Sequence of chain 1.B:
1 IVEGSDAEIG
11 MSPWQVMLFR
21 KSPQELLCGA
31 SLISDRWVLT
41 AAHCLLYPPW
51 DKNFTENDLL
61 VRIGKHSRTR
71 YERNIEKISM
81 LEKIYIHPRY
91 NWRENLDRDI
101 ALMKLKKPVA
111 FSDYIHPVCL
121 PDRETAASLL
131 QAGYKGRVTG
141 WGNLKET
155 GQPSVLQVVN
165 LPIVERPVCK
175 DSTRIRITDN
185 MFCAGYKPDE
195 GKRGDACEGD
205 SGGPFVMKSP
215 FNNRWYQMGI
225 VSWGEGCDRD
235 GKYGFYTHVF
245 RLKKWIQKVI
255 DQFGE

Binding-site contacts:
Ligand atom N2 contacts residue ALA200 of chain 1.B at 3.7 Å.
Ligand atom C10 contacts residue LEU96 of chain 1.B at 3.8 Å (hydrophobic).
Ligand atom C14 contacts residue HIS43 of chain 1.B at 3.1 Å.
Ligand atom C8 contacts residue TRP50 of chain 1.B at 3.6 Å (hydrophobic).
Ligand atom C20 contacts residue ASN95 of chain 1.B at 3.7 Å.
Ligand atom N5 contacts residue ILE179 of chain 1.B at 3.7 Å.
Ligand atom N2 contacts residue TRP227 of chain 1.B at 3.8 Å.
Ligand atom C7 contacts residue VAL225 of chain 1.B at 3.7 Å (hydrophobic).
Ligand atom C contacts residue SER226 of chain 1.B at 3.5 Å.
Ligand atom C15 contacts residue GLU229 of chain 1.B at 3.6 Å.
Ligand atom C13 contacts residue GLY228 of chain 1.B at 3.3 Å.
Ligand atom C1 contacts residue ASP199 of chain 1.B at 3.7 Å.
Ligand atom C15 contacts residue GLY228 of chain 1.B at 3.4 Å.
Ligand atom C22 contacts residue ASN95 of chain 1.B at 3.4 Å.
Ligand atom C11 contacts residue TYR47 of chain 1.B at 3.5 Å (hydrophobic).
Ligand atom C7 contacts residue TRP227 of chain 1.B at 3.3 Å (hydrophobic).
Ligand atom C22 contacts residue GLU94 of chain 1.B at 3.3 Å.
Ligand atom C19 contacts residue TRP227 of chain 1.B at 3.6 Å (hydrophobic).
Ligand atom N1 contacts residue ASP199 of chain 1.B at 2.8 Å (salt-bridge).
Ligand atom N1 contacts residue ALA200 of chain 1.B at 3.0 Å (h-bond).
Ligand atom C21 contacts residue ILE179 of chain 1.B at 3.4 Å (hydrophobic).
Ligand atom N2 contacts residue GLY238 of chain 1.B at 3.4 Å.
Ligand atom C1 contacts residue ALA200 of chain 1.B at 3.4 Å (hydrophobic).
Ligand atom C contacts residue SER205 of chain 1.B at 3.6 Å.
Ligand atom N contacts residue SER205 of chain 1.B at 3.5 Å (h-bond).
Ligand atom C7A contacts residue TRP227 of chain 1.B at 3.7 Å (hydrophobic).
Ligand atom C20 contacts residue TRP227 of chain 1.B at 3.5 Å (hydrophobic).
Ligand atom N2 contacts residue ASP199 of chain 1.B at 2.9 Å (salt-bridge).
Ligand atom C8 contacts residue SER226 of chain 1.B at 3.5 Å.
Ligand atom C6 contacts residue TRP227 of chain 1.B at 3.5 Å (hydrophobic).
Ligand atom N9 contacts residue SER226 of chain 1.B at 3.7 Å.
Ligand atom N9 contacts residue TRP50 of chain 1.B at 3.5 Å.
Ligand atom C contacts residue HIS43 of chain 1.B at 3.4 Å.
Ligand atom C10 contacts residue TYR47 of chain 1.B at 3.2 Å (hydrophobic).
Ligand atom C21 contacts residue ASN95 of chain 1.B at 3.1 Å.
Ligand atom C1 contacts residue GLY228 of chain 1.B at 3.8 Å.
Ligand atom C7 contacts residue GLY228 of chain 1.B at 3.6 Å.
Ligand atom N1 contacts residue GLY230 of chain 1.B at 3.0 Å (h-bond).
Ligand atom N3 contacts residue TRP227 of chain 1.B at 3.7 Å.
Ligand atom C14 contacts residue LEU96 of chain 1.B at 3.6 Å (hydrophobic).

A small-molecule ligand and the protein it binds are described below.
Small molecule (SMILES): [H]/N=C(\N)c1ccc(NCc2nc3cc(C4(/C(=N\OCC(=O)OCC)c5ccccn5)CC4)ccc3n2C)cc1